Sequence of chain 4.A:
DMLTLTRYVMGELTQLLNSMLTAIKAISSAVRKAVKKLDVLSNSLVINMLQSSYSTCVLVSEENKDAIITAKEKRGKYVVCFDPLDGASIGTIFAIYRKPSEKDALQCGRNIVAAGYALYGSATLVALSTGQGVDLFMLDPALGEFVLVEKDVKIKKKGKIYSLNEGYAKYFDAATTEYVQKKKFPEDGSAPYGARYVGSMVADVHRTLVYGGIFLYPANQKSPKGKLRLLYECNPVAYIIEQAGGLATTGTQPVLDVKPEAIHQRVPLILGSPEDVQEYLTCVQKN

Binding-site contacts:
Ligand atom P contacts residue ASN212 of chain 1.A at 3.7 Å.
Ligand atom O4 contacts residue LEU275 of chain 1.A at 3.9 Å.
Ligand atom O2 contacts residue GLY122 of chain 1.A at 3.9 Å.
Ligand atom O6 contacts residue TYR244 of chain 1.A at 4.0 Å.
Ligand atom O5 contacts residue LYS274 of chain 1.A at 2.8 Å (salt-bridge).
Ligand atom O2 contacts residue GLY246 of chain 1.A at 3.5 Å (h-bond).
Ligand atom O3P contacts residue ARG243 of chain 4.A at 2.7 Å (salt-bridge).
Ligand atom O1 contacts residue GLU280 of chain 1.A at 3.1 Å (salt-bridge).
Ligand atom O2P contacts residue LYS274 of chain 1.A at 3.9 Å.
Ligand atom O3P contacts residue ASN212 of chain 1.A at 4.0 Å.
Ligand atom C4 contacts residue GLY246 of chain 1.A at 3.4 Å.
Ligand atom O6 contacts residue TYR264 of chain 1.A at 3.5 Å.
Ligand atom O2P contacts residue ASN212 of chain 1.A at 3.9 Å.
Ligand atom C6 contacts residue TYR244 of chain 1.A at 3.4 Å (hydrophobic).
Ligand atom C6 contacts residue TYR264 of chain 1.A at 3.8 Å (hydrophobic).
Ligand atom O1P contacts residue TYR264 of chain 1.A at 3.7 Å.
Ligand atom C4 contacts residue MET248 of chain 1.A at 3.5 Å (hydrophobic).
Ligand atom C1 contacts residue LYS274 of chain 1.A at 3.9 Å.
Ligand atom O2P contacts residue TYR215 of chain 1.A at 2.5 Å (h-bond).
Ligand atom O3 contacts residue ASP121 of chain 1.A at 2.5 Å (salt-bridge).
Ligand atom C3 contacts residue ASP121 of chain 1.A at 3.5 Å.
Ligand atom O1P contacts residue ARG243 of chain 4.A at 3.7 Å.
Ligand atom P contacts residue TYR215 of chain 1.A at 3.7 Å.
Ligand atom O1 contacts residue ASP121 of chain 1.A at 3.3 Å (salt-bridge).
Ligand atom C5 contacts residue LYS274 of chain 1.A at 3.7 Å.
Ligand atom O4 contacts residue MET248 of chain 1.A at 3.2 Å.
Ligand atom O2P contacts residue TYR264 of chain 1.A at 2.6 Å (h-bond).
Ligand atom O6 contacts residue LYS274 of chain 1.A at 2.9 Å (salt-bridge).
Ligand atom C6 contacts residue LYS274 of chain 1.A at 3.8 Å.
Ligand atom P contacts residue TYR244 of chain 1.A at 3.9 Å.
Ligand atom P contacts residue LYS274 of chain 1.A at 3.9 Å.
Ligand atom P contacts residue TYR264 of chain 1.A at 3.7 Å.
Ligand atom C6 contacts residue GLY246 of chain 1.A at 3.7 Å.
Ligand atom O1P contacts residue ASN212 of chain 1.A at 3.0 Å (h-bond).
Ligand atom O1P contacts residue TYR244 of chain 1.A at 2.6 Å (h-bond).
Ligand atom C3 contacts residue MET248 of chain 1.A at 3.5 Å (hydrophobic).
Ligand atom O3 contacts residue MET248 of chain 1.A at 2.8 Å (h-bond).
Ligand atom P contacts residue ARG243 of chain 4.A at 3.9 Å.
Ligand atom C2 contacts residue LYS274 of chain 1.A at 3.9 Å.
Ligand atom O3 contacts residue SER247 of chain 1.A at 3.6 Å.

Sequence of chain 1.A:
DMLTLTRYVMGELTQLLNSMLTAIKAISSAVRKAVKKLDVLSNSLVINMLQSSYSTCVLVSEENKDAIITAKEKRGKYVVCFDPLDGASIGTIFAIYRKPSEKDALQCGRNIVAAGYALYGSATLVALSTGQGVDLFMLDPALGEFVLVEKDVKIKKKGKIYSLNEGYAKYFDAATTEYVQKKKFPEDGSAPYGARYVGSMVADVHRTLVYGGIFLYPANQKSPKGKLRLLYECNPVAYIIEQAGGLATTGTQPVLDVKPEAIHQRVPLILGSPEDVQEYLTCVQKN

A small-molecule ligand and the protein it binds are described below.
Small molecule (SMILES): O=P(O)(O)OC[C@H]1O[C@](O)(CO)[C@@H](O)[C@@H]1O